Binding-site contacts:
Ligand atom O2A contacts residue LEU526 of chain 1.E at 3.0 Å (h-bond).
Ligand atom N7 contacts residue CYS522 of chain 1.E at 3.3 Å.
Ligand atom O2' contacts residue ASN660 of chain 1.E at 3.6 Å.
Ligand atom N1 contacts residue ILE656 of chain 1.E at 3.4 Å.
Ligand atom O2B contacts residue GLY523 of chain 1.E at 3.2 Å (h-bond).
Ligand atom C2 contacts residue ASN660 of chain 1.E at 3.6 Å.
Ligand atom O2A contacts residue THR525 of chain 1.E at 2.8 Å (h-bond).
Ligand atom O3G contacts residue ARG766 of chain 1.D at 2.2 Å (salt-bridge).
Ligand atom O3B contacts residue GLY521 of chain 1.E at 2.7 Å (h-bond).
Ligand atom O1B contacts residue MG1 of chain 1.Z at 2.8 Å.
Ligand atom O3A contacts residue GLY521 of chain 1.E at 3.6 Å.
Ligand atom N1 contacts residue GLY480 of chain 1.E at 3.0 Å (h-bond).
Ligand atom O2A contacts residue GLY523 of chain 1.E at 3.2 Å.
Ligand atom O1B contacts residue THR525 of chain 1.E at 3.2 Å (h-bond).
Ligand atom C4 contacts residue LEU526 of chain 1.E at 3.6 Å (hydrophobic).
Ligand atom C2 contacts residue ASP478 of chain 1.E at 3.4 Å.
Ligand atom C1' contacts residue THR688 of chain 1.E at 3.5 Å.
Ligand atom O3A contacts residue GLY523 of chain 1.E at 3.4 Å (h-bond).
Ligand atom PB contacts residue GLY521 of chain 1.E at 3.6 Å.
Ligand atom C8 contacts residue GLY521 of chain 1.E at 3.3 Å.
Ligand atom PB contacts residue LYS524 of chain 1.E at 3.7 Å.
Ligand atom N3 contacts residue ASN660 of chain 1.E at 3.4 Å (h-bond).
Ligand atom C6 contacts residue ILE656 of chain 1.E at 3.6 Å (hydrophobic).
Ligand atom N6 contacts residue GLY480 of chain 1.E at 3.2 Å (h-bond).
Ligand atom O1A contacts residue MG1 of chain 1.Z at 3.2 Å.
Ligand atom S1G contacts residue GLY521 of chain 1.E at 3.6 Å.
Ligand atom O2B contacts residue CYS522 of chain 1.E at 3.3 Å (h-bond).
Ligand atom O2' contacts residue THR688 of chain 1.E at 3.0 Å (h-bond).
Ligand atom C8 contacts residue GLY523 of chain 1.E at 3.6 Å.
Ligand atom O4' contacts residue ALA685 of chain 1.E at 3.6 Å.
Ligand atom O2G contacts residue MG1 of chain 1.Z at 2.6 Å.
Ligand atom N6 contacts residue ILE479 of chain 1.E at 3.6 Å.
Ligand atom PG contacts residue ARG766 of chain 1.D at 3.5 Å.
Ligand atom O2B contacts residue LYS524 of chain 1.E at 2.9 Å (salt-bridge).
Ligand atom O1A contacts residue THR525 of chain 1.E at 3.4 Å (h-bond).
Ligand atom O2A contacts residue LYS524 of chain 1.E at 3.2 Å (salt-bridge).
Ligand atom N7 contacts residue GLY523 of chain 1.E at 3.3 Å (h-bond).
Ligand atom N1 contacts residue ILE479 of chain 1.E at 3.6 Å.
Ligand atom N6 contacts residue ILE656 of chain 1.E at 3.6 Å.
Ligand atom O2B contacts residue GLY521 of chain 1.E at 3.5 Å (h-bond).

Sequence of chain 1.D:
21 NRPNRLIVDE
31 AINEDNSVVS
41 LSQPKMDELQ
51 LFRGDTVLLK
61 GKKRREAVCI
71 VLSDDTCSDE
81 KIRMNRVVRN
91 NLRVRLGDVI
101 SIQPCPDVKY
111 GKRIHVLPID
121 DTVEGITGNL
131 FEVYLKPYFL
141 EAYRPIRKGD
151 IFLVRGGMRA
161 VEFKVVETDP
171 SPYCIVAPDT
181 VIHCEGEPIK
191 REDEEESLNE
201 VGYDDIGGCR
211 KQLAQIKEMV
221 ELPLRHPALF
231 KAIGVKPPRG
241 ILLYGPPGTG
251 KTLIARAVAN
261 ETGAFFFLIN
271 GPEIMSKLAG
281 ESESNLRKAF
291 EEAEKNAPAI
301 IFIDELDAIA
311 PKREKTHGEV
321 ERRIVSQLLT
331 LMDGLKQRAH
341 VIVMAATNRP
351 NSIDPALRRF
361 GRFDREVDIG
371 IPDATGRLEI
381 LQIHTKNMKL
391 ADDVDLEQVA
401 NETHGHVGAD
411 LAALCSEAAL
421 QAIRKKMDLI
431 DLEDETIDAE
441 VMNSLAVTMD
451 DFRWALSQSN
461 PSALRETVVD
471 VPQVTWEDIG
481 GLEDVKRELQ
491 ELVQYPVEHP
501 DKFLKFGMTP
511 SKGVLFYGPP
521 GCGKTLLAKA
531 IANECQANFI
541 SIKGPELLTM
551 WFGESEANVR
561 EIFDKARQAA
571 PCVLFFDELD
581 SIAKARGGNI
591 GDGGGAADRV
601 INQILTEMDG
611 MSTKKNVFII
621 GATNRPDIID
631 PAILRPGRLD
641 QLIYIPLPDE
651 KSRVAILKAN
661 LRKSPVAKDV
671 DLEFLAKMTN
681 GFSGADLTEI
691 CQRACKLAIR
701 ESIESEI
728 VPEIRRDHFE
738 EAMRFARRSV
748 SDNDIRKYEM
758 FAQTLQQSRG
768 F

The protein below binds the small molecule below.
Small molecule (SMILES): Nc1ncnc2c1ncn2[C@@H]1O[C@H](COP(=O)(O)OP(=O)(O)OP(O)(O)=S)[C@@H](O)[C@H]1O

Sequence of chain 1.E:
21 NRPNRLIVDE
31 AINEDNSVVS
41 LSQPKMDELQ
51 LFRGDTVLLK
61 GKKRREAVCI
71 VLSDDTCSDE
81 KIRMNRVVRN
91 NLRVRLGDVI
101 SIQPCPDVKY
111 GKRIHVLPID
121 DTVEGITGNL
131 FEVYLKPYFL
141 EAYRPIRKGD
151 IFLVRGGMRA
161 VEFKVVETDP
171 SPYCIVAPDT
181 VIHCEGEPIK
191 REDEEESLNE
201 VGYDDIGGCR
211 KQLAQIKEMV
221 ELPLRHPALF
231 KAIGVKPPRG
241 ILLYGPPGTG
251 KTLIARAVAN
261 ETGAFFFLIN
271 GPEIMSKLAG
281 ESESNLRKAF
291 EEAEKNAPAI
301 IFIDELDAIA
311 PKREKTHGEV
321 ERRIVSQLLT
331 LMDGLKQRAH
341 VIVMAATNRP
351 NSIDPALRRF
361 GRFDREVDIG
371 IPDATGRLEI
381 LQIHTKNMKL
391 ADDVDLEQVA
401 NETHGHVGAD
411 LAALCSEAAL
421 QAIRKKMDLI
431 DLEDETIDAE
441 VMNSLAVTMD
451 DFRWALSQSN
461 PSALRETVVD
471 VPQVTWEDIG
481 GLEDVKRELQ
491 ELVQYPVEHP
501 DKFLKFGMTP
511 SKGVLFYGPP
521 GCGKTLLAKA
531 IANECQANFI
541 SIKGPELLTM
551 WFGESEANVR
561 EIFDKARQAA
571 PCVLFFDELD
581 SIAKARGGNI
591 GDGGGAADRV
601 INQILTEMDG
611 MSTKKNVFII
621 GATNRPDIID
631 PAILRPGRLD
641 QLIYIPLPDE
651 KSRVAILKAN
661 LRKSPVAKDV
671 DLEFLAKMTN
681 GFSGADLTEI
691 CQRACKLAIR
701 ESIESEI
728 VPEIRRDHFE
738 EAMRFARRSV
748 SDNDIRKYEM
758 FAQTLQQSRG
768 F